Sequence of chain 1.B:
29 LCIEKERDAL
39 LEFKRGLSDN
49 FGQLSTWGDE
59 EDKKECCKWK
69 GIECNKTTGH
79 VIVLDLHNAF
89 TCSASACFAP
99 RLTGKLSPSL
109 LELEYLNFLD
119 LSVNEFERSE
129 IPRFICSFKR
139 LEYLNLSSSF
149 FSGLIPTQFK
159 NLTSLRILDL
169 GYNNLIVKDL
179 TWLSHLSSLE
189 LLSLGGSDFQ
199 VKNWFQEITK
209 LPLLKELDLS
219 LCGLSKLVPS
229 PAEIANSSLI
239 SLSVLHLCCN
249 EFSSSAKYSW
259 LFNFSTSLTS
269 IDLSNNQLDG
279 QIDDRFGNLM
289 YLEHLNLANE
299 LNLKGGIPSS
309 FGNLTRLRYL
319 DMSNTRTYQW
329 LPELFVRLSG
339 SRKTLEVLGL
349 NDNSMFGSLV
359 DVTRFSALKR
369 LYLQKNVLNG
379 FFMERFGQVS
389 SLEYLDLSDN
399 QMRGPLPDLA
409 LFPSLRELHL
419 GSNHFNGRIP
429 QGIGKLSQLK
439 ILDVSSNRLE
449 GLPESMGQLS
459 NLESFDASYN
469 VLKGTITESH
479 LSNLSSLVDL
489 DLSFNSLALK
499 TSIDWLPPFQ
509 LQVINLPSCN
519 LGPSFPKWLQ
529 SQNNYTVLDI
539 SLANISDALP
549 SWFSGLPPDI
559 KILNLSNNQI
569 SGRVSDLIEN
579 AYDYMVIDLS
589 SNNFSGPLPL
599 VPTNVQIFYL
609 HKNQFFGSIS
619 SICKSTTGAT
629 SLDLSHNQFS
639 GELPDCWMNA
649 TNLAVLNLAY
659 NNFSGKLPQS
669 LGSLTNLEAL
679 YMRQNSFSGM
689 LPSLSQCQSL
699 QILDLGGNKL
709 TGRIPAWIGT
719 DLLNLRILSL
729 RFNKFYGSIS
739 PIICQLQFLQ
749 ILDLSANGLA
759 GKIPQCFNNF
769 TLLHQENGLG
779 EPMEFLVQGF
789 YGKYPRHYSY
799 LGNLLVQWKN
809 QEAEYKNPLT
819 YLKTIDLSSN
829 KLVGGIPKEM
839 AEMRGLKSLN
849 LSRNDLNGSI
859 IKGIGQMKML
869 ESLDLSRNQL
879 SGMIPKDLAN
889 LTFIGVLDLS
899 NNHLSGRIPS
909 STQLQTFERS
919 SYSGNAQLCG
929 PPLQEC

Binding-site contacts:
Ligand atom C7 contacts residue ASN73 of chain 1.B at 3.7 Å.
Ligand atom C6 contacts residue THR75 of chain 1.B at 3.8 Å.
Ligand atom C3 contacts residue ASN73 of chain 1.B at 3.8 Å.
Ligand atom O5 contacts residue THR75 of chain 1.B at 3.2 Å (h-bond).
Ligand atom C1 contacts residue THR75 of chain 1.B at 3.5 Å.
Ligand atom C2 contacts residue ASN73 of chain 1.B at 2.5 Å.
Ligand atom N2 contacts residue ASN73 of chain 1.B at 2.9 Å (h-bond).
Ligand atom C5 contacts residue ASN73 of chain 1.B at 3.7 Å.
Ligand atom O5 contacts residue THR76 of chain 1.B at 3.9 Å.
Ligand atom O7 contacts residue ASN73 of chain 1.B at 4.2 Å.
Ligand atom C1 contacts residue ASN73 of chain 1.B at 1.4 Å.
Ligand atom O5 contacts residue ASN73 of chain 1.B at 2.4 Å (h-bond).
Ligand atom C4 contacts residue ASN73 of chain 1.B at 4.3 Å.
Ligand atom C1 contacts residue THR76 of chain 1.B at 4.2 Å.
Ligand atom C5 contacts residue THR75 of chain 1.B at 3.4 Å.

A small-molecule ligand and the protein it binds are described below.
Small molecule (SMILES): CC(=O)N[C@H]1[C@H](O[C@H]2[C@H](O)[C@@H](NC(C)=O)CO[C@@H]2CO)O[C@H](CO)[C@@H](O[C@@H]2O[C@H](CO)[C@@H](O)[C@H](O)[C@@H]2O)[C@@H]1O